Sequence of chain 54.A:
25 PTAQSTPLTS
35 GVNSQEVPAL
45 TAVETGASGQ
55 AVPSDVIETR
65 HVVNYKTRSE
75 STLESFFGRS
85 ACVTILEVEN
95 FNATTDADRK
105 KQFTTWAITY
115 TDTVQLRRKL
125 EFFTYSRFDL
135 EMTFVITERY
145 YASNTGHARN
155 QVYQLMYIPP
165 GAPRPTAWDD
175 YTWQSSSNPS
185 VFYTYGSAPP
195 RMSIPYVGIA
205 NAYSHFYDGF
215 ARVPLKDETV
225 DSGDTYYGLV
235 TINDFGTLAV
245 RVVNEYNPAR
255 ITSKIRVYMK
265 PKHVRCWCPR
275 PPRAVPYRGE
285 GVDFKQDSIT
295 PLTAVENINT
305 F

Binding-site contacts:
Ligand atom O1A contacts residue SER147 of chain 55.A at 3.1 Å (h-bond).
Ligand atom O8 contacts residue ALA146 of chain 55.A at 3.3 Å.
Ligand atom O1B contacts residue SER147 of chain 55.A at 2.7 Å (h-bond).
Ligand atom O1A contacts residue ASN148 of chain 55.A at 4.3 Å.
Ligand atom C11 contacts residue TYR145 of chain 55.A at 3.7 Å (hydrophobic).
Ligand atom O4 contacts residue TYR145 of chain 55.A at 4.2 Å.
Ligand atom C4 contacts residue TYR145 of chain 55.A at 3.6 Å (hydrophobic).
Ligand atom N5 contacts residue TYR250 of chain 54.A at 4.4 Å.
Ligand atom C6 contacts residue TYR145 of chain 55.A at 3.4 Å (hydrophobic).
Ligand atom O4 contacts residue ASN251 of chain 54.A at 4.1 Å.
Ligand atom C9 contacts residue TYR145 of chain 55.A at 4.4 Å (hydrophobic).
Ligand atom C7 contacts residue TYR145 of chain 55.A at 3.9 Å (hydrophobic).
Ligand atom C1 contacts residue SER147 of chain 55.A at 3.6 Å.
Ligand atom C10 contacts residue TYR145 of chain 55.A at 3.6 Å (hydrophobic).
Ligand atom O1B contacts residue PRO252 of chain 54.A at 3.3 Å.
Ligand atom O1B contacts residue ALA146 of chain 55.A at 4.3 Å.
Ligand atom C11 contacts residue TYR250 of chain 54.A at 3.7 Å (hydrophobic).
Ligand atom O1A contacts residue ALA146 of chain 55.A at 3.2 Å.
Ligand atom C1 contacts residue ALA146 of chain 55.A at 4.0 Å (hydrophobic).
Ligand atom C8 contacts residue ALA146 of chain 55.A at 4.5 Å (hydrophobic).
Ligand atom C10 contacts residue TYR250 of chain 54.A at 3.5 Å (hydrophobic).
Ligand atom C1 contacts residue PRO252 of chain 54.A at 4.0 Å (hydrophobic).
Ligand atom C11 contacts residue ARG143 of chain 55.A at 4.0 Å.
Ligand atom C5 contacts residue TYR145 of chain 55.A at 3.3 Å (hydrophobic).
Ligand atom O4 contacts residue TYR250 of chain 54.A at 3.4 Å.
Ligand atom C4 contacts residue PRO252 of chain 54.A at 3.7 Å (hydrophobic).
Ligand atom C3 contacts residue PRO252 of chain 54.A at 3.8 Å (hydrophobic).
Ligand atom O10 contacts residue TYR250 of chain 54.A at 2.8 Å (h-bond).
Ligand atom N5 contacts residue TYR145 of chain 55.A at 2.6 Å (h-bond).
Ligand atom C6 contacts residue ALA146 of chain 55.A at 4.3 Å (hydrophobic).
Ligand atom O4 contacts residue PRO252 of chain 54.A at 3.6 Å.

Sequence of chain 55.A:
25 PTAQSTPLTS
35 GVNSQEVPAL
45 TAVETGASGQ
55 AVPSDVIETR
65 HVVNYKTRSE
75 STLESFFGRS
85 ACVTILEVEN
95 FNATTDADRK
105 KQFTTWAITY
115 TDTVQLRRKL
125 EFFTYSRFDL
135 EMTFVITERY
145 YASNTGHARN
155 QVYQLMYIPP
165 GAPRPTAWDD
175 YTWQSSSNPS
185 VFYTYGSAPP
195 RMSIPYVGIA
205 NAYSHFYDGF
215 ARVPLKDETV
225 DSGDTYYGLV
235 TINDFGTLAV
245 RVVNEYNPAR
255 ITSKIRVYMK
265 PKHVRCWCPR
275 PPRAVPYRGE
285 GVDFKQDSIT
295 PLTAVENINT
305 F

A small-molecule ligand and the protein it binds are described below.
Small molecule (SMILES): CC(=O)N[C@H]1[C@H]([C@H](O)[C@H](O)CO)O[C@@](O)(C(=O)O)C[C@@H]1O